A protein and the small-molecule ligand that binds it are described below.
Small molecule (SMILES): CC(C)CCC[C@@H](C)[C@H]1CC[C@H]2[C@@H]3CCC4=CC(=O)CC[C@]4(C)[C@H]3CC[C@]12C

Binding-site contacts:
Ligand atom C11 contacts residue LEU228 of chain 1.C at 3.8 Å (hydrophobic).
Ligand atom C4 contacts residue MET179 of chain 1.C at 4.1 Å (hydrophobic).
Ligand atom C19 contacts residue LEU162 of chain 1.C at 4.1 Å (hydrophobic).
Ligand atom C27 contacts residue GLY233 of chain 1.C at 4.0 Å.
Ligand atom C12 contacts residue LEU228 of chain 1.C at 3.9 Å (hydrophobic).
Ligand atom C23 contacts residue PHE382 of chain 1.C at 3.9 Å (hydrophobic).
Ligand atom C22 contacts residue PHE382 of chain 1.C at 3.8 Å (hydrophobic).
Ligand atom C26 contacts residue HEM1 of chain 1.J at 3.6 Å.
Ligand atom C21 contacts residue LEU228 of chain 1.C at 3.9 Å (hydrophobic).
Ligand atom C24 contacts residue LEU229 of chain 1.C at 3.7 Å (hydrophobic).
Ligand atom C3 contacts residue MET179 of chain 1.C at 3.8 Å (hydrophobic).
Ligand atom C26 contacts residue GLY233 of chain 1.C at 4.1 Å.
Ligand atom C22 contacts residue LEU229 of chain 1.C at 4.1 Å (hydrophobic).
Ligand atom C1 contacts residue PHE225 of chain 1.C at 3.8 Å (hydrophobic).
Ligand atom C25 contacts residue GLY233 of chain 1.C at 3.8 Å.
Ligand atom C24 contacts residue PHE382 of chain 1.C at 3.7 Å (hydrophobic).
Ligand atom C21 contacts residue TYR77 of chain 1.C at 3.9 Å (hydrophobic).
Ligand atom C1 contacts residue PHE182 of chain 1.C at 4.0 Å (hydrophobic).
Ligand atom C4 contacts residue MET75 of chain 1.C at 3.9 Å (hydrophobic).
Ligand atom C5 contacts residue MET75 of chain 1.C at 4.1 Å (hydrophobic).
Ligand atom C15 contacts residue LEU166 of chain 1.C at 4.1 Å (hydrophobic).
Ligand atom C7 contacts residue GLN72 of chain 1.C at 4.1 Å.
Ligand atom C4 contacts residue GLN72 of chain 1.C at 3.8 Å.
Ligand atom C17 contacts residue TYR77 of chain 1.C at 3.6 Å (hydrophobic).
Ligand atom C19 contacts residue PHE182 of chain 1.C at 3.8 Å (hydrophobic).
Ligand atom C27 contacts residue PHE382 of chain 1.C at 4.0 Å (hydrophobic).
Ligand atom C16 contacts residue PHE382 of chain 1.C at 3.9 Å (hydrophobic).
Ligand atom C21 contacts residue ILE232 of chain 1.C at 3.9 Å (hydrophobic).
Ligand atom C6 contacts residue LEU178 of chain 1.C at 4.1 Å (hydrophobic).
Ligand atom C26 contacts residue MET283 of chain 1.C at 4.1 Å (hydrophobic).
Ligand atom C23 contacts residue LEU229 of chain 1.C at 3.8 Å (hydrophobic).
Ligand atom O1 contacts residue MET179 of chain 1.C at 3.8 Å.
Ligand atom C27 contacts residue THR237 of chain 1.C at 3.8 Å.
Ligand atom C6 contacts residue GLN72 of chain 1.C at 4.0 Å.
Ligand atom C12 contacts residue TYR77 of chain 1.C at 4.1 Å (hydrophobic).
Ligand atom C21 contacts residue LEU229 of chain 1.C at 3.9 Å (hydrophobic).
Ligand atom C23 contacts residue ILE232 of chain 1.C at 3.8 Å (hydrophobic).
Ligand atom C19 contacts residue LEU178 of chain 1.C at 3.6 Å (hydrophobic).
Ligand atom C15 contacts residue ARG69 of chain 1.C at 3.9 Å.
Ligand atom C2 contacts residue PHE182 of chain 1.C at 3.6 Å (hydrophobic).

Sequence of chain 1.C:
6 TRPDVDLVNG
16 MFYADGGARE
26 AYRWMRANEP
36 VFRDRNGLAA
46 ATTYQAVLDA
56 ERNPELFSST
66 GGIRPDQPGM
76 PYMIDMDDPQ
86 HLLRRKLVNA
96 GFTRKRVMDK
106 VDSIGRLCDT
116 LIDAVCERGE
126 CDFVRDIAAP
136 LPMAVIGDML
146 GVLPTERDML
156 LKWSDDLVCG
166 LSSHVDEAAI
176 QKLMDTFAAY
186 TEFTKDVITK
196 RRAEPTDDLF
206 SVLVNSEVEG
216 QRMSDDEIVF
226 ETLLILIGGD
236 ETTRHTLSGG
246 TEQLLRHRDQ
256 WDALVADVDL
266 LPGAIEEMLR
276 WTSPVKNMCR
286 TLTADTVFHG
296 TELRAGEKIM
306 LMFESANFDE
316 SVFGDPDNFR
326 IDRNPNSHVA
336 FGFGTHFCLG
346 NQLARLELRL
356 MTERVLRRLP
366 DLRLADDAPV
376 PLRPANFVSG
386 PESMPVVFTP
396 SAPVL